Binding-site contacts:
Ligand atom C2 contacts residue ALA118 of chain 1.C at 4.2 Å (hydrophobic).
Ligand atom C27 contacts residue PHE56 of chain 1.C at 4.0 Å (hydrophobic).
Ligand atom O1 contacts residue 3CT16 of chain 1.C at 2.5 Å (h-bond).
Ligand atom C3 contacts residue ASN40 of chain 1.C at 3.6 Å.
Ligand atom C10 contacts residue LEU99 of chain 1.C at 4.2 Å (hydrophobic).
Ligand atom C2 contacts residue ASN40 of chain 1.C at 3.2 Å.
Ligand atom O1 contacts residue MET116 of chain 1.C at 3.6 Å.
Ligand atom C6 contacts residue TYR57 of chain 1.C at 4.0 Å (hydrophobic).
Ligand atom C2 contacts residue ASP103 of chain 1.C at 4.0 Å.
Ligand atom C5 contacts residue PHE56 of chain 1.C at 4.1 Å (hydrophobic).
Ligand atom C1 contacts residue ASP103 of chain 1.C at 3.9 Å.
Ligand atom O26 contacts residue MET90 of chain 1.C at 3.4 Å (h-bond).
Ligand atom C18 contacts residue GLY60 of chain 1.C at 3.9 Å.
Ligand atom C25 contacts residue MET90 of chain 1.C at 3.9 Å (hydrophobic).
Ligand atom C10 contacts residue TRP120 of chain 1.C at 3.3 Å (hydrophobic).
Ligand atom O1 contacts residue ASN40 of chain 1.C at 4.1 Å.
Ligand atom C11 contacts residue TRP120 of chain 1.C at 3.6 Å (hydrophobic).
Ligand atom C1 contacts residue PHE86 of chain 1.C at 3.8 Å (hydrophobic).
Ligand atom C10 contacts residue ASN40 of chain 1.C at 3.6 Å.
Ligand atom C10 contacts residue VAL101 of chain 1.C at 4.1 Å (hydrophobic).
Ligand atom O1 contacts residue ASP103 of chain 1.C at 2.7 Å (salt-bridge).
Ligand atom C11 contacts residue LEU99 of chain 1.C at 3.4 Å (hydrophobic).
Ligand atom C3 contacts residue PHE56 of chain 1.C at 4.2 Å (hydrophobic).
Ligand atom C19 contacts residue VAL88 of chain 1.C at 4.0 Å (hydrophobic).
Ligand atom C1 contacts residue 3CT16 of chain 1.C at 3.3 Å.
Ligand atom C24 contacts residue LEU99 of chain 1.C at 3.9 Å (hydrophobic).
Ligand atom C2 contacts residue PHE86 of chain 1.C at 3.9 Å (hydrophobic).
Ligand atom O1 contacts residue TYR57 of chain 1.C at 4.0 Å.
Ligand atom C6 contacts residue 3CT16 of chain 1.C at 3.3 Å.
Ligand atom C19 contacts residue LEU61 of chain 1.C at 4.2 Å (hydrophobic).
Ligand atom C18 contacts residue VAL88 of chain 1.C at 4.0 Å (hydrophobic).
Ligand atom C4 contacts residue PHE56 of chain 1.C at 4.0 Å (hydrophobic).
Ligand atom C16 contacts residue LEU99 of chain 1.C at 3.9 Å (hydrophobic).
Ligand atom C27 contacts residue GLY60 of chain 1.C at 3.9 Å.
Ligand atom O1 contacts residue PHE86 of chain 1.C at 3.7 Å.
Ligand atom C1 contacts residue ASN40 of chain 1.C at 3.7 Å.
Ligand atom C11 contacts residue ASN40 of chain 1.C at 4.2 Å.
Ligand atom C26 contacts residue MET90 of chain 1.C at 3.6 Å (hydrophobic).
Ligand atom C24 contacts residue TRP120 of chain 1.C at 4.0 Å (hydrophobic).
Ligand atom C12 contacts residue LEU99 of chain 1.C at 4.0 Å (hydrophobic).

A protein and the small-molecule ligand that binds it are described below.
Small molecule (SMILES): C[C@]12CCc3c(ccc4cc(O)ccc34)[C@@H]1CCC2=O

Sequence of chain 1.C:
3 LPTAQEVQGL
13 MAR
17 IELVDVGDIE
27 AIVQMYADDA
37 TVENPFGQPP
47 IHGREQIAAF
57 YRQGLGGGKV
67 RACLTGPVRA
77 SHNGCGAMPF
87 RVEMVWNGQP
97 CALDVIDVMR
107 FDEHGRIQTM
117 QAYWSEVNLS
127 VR